Sequence of chain 3.A:
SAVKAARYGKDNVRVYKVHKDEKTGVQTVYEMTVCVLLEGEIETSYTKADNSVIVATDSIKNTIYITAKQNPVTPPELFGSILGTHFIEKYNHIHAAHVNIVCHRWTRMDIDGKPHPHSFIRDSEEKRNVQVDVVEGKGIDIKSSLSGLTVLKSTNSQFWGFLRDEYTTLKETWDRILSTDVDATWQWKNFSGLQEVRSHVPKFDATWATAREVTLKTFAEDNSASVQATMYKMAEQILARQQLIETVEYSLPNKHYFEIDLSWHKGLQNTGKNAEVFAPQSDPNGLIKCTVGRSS

Sequence of chain 4.A:
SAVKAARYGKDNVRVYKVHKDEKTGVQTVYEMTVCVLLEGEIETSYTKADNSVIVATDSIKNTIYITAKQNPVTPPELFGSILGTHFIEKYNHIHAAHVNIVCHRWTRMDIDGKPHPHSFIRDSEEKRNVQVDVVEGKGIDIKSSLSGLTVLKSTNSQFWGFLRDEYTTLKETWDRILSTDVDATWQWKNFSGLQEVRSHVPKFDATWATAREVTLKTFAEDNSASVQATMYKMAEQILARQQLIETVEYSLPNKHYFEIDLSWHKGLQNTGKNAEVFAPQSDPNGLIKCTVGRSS

Binding-site contacts:
Ligand atom N7 contacts residue THR58 of chain 4.A at 2.8 Å (h-bond).
Ligand atom C2 contacts residue VAL228 of chain 3.A at 4.0 Å (hydrophobic).
Ligand atom N8 contacts residue ALA57 of chain 4.A at 3.8 Å.
Ligand atom N3 contacts residue ASN255 of chain 3.A at 3.3 Å (h-bond).
Ligand atom C4 contacts residue ARG177 of chain 3.A at 3.8 Å.
Ligand atom C2 contacts residue GLN229 of chain 3.A at 3.8 Å.
Ligand atom O2 contacts residue ASN255 of chain 3.A at 4.0 Å.
Ligand atom N7 contacts residue PHE160 of chain 3.A at 3.6 Å.
Ligand atom N8 contacts residue PHE160 of chain 3.A at 3.6 Å.
Ligand atom N8 contacts residue ASP59 of chain 4.A at 3.8 Å.
Ligand atom O6 contacts residue TYR9 of chain 4.A at 3.7 Å.
Ligand atom N9 contacts residue LEU171 of chain 3.A at 4.0 Å.
Ligand atom C6 contacts residue GLN229 of chain 3.A at 3.7 Å.
Ligand atom O6 contacts residue THR58 of chain 4.A at 3.8 Å.
Ligand atom N1 contacts residue PHE160 of chain 3.A at 3.6 Å.
Ligand atom N9 contacts residue THR58 of chain 4.A at 3.9 Å.
Ligand atom O6 contacts residue ILE55 of chain 4.A at 3.5 Å.
Ligand atom C4 contacts residue ASN255 of chain 3.A at 3.9 Å.
Ligand atom C2 contacts residue ASN255 of chain 3.A at 3.9 Å.
Ligand atom O2 contacts residue GLN229 of chain 3.A at 3.8 Å.
Ligand atom N8 contacts residue LEU171 of chain 3.A at 3.8 Å.
Ligand atom C5 contacts residue THR58 of chain 4.A at 3.9 Å.
Ligand atom N1 contacts residue GLN229 of chain 3.A at 3.0 Å (h-bond).
Ligand atom C2 contacts residue ARG177 of chain 3.A at 3.5 Å.
Ligand atom N8 contacts residue THR58 of chain 4.A at 3.2 Å (h-bond).
Ligand atom O2 contacts residue PHE160 of chain 3.A at 3.9 Å.
Ligand atom O2 contacts residue ARG177 of chain 3.A at 2.8 Å (salt-bridge).
Ligand atom C5 contacts residue PHE160 of chain 3.A at 3.3 Å (hydrophobic).
Ligand atom N9 contacts residue ARG177 of chain 3.A at 4.0 Å.
Ligand atom C2 contacts residue PHE160 of chain 3.A at 3.6 Å (hydrophobic).
Ligand atom O2 contacts residue SER227 of chain 3.A at 3.5 Å.
Ligand atom O2 contacts residue VAL228 of chain 3.A at 2.9 Å (h-bond).
Ligand atom N3 contacts residue PHE160 of chain 3.A at 3.6 Å.
Ligand atom O6 contacts residue GLN229 of chain 3.A at 2.8 Å (h-bond).
Ligand atom N3 contacts residue ARG177 of chain 3.A at 3.0 Å (salt-bridge).
Ligand atom N7 contacts residue ALA57 of chain 4.A at 3.5 Å.
Ligand atom O6 contacts residue PHE160 of chain 3.A at 3.9 Å.
Ligand atom C4 contacts residue PHE160 of chain 3.A at 3.4 Å (hydrophobic).
Ligand atom N9 contacts residue PHE160 of chain 3.A at 3.5 Å.
Ligand atom C6 contacts residue PHE160 of chain 3.A at 3.4 Å (hydrophobic).

The small molecule below binds the protein below.
Small molecule (SMILES): O=c1[nH]c(=O)c2nn[nH]c2[nH]1